The small molecule below binds the protein below.
Small molecule (SMILES): O=C(NCc1ccccc1)c1ccc(Cl)c(C(=O)Nc2ccccc2)c1

Sequence of chain 1.B:
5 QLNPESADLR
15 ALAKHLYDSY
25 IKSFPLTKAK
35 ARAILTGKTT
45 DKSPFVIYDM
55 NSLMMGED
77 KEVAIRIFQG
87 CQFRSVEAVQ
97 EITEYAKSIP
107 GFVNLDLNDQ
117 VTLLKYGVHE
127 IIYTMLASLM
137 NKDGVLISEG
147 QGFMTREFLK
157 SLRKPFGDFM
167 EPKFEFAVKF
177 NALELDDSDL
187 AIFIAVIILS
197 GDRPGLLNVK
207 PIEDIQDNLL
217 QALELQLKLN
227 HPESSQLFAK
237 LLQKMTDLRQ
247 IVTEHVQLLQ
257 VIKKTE

Binding-site contacts:
Ligand atom C20 contacts residue ARG90 of chain 1.B at 3.4 Å.
Ligand atom O1 contacts residue HIS125 of chain 1.B at 2.7 Å (h-bond).
Ligand atom C18 contacts residue ILE128 of chain 1.B at 3.7 Å (hydrophobic).
Ligand atom O contacts residue TYR129 of chain 1.B at 2.6 Å (h-bond).
Ligand atom C10 contacts residue GLN88 of chain 1.B at 3.7 Å.
Ligand atom C19 contacts residue ARG90 of chain 1.B at 3.6 Å.
Ligand atom C5 contacts residue PHE165 of chain 1.B at 3.6 Å (hydrophobic).
Ligand atom C7 contacts residue HIS251 of chain 1.B at 3.6 Å.
Ligand atom C8 contacts residue GLN88 of chain 1.B at 3.7 Å.
Ligand atom C5 contacts residue CYS87 of chain 1.B at 1.8 Å (hydrophobic).
Ligand atom C19 contacts residue LEU132 of chain 1.B at 3.6 Å (hydrophobic).
Ligand atom N contacts residue CYS87 of chain 1.B at 3.2 Å (h-bond).
Ligand atom C5 contacts residue GLN88 of chain 1.B at 3.6 Å.
Ligand atom C1 contacts residue GLN88 of chain 1.B at 3.5 Å.
Ligand atom C14 contacts residue GLN88 of chain 1.B at 3.6 Å.
Ligand atom C11 contacts residue SER91 of chain 1.B at 3.5 Å.
Ligand atom C contacts residue PHE165 of chain 1.B at 3.5 Å (hydrophobic).
Ligand atom C3 contacts residue TYR129 of chain 1.B at 3.5 Å (hydrophobic).
Ligand atom C contacts residue PHE84 of chain 1.B at 3.8 Å (hydrophobic).
Ligand atom C4 contacts residue TYR129 of chain 1.B at 3.7 Å (hydrophobic).
Ligand atom C16 contacts residue ARG90 of chain 1.B at 3.6 Å.
Ligand atom N1 contacts residue GLN88 of chain 1.B at 3.0 Å (h-bond).
Ligand atom O1 contacts residue LEU255 of chain 1.B at 3.5 Å.
Ligand atom C17 contacts residue ILE128 of chain 1.B at 3.5 Å (hydrophobic).
Ligand atom C12 contacts residue LEU8 of chain 1.D at 3.8 Å (hydrophobic).
Ligand atom C contacts residue GLN88 of chain 1.B at 3.4 Å.
Ligand atom C3 contacts residue SER91 of chain 1.B at 3.4 Å.
Ligand atom O contacts residue CYS87 of chain 1.B at 3.8 Å.
Ligand atom C6 contacts residue TYR129 of chain 1.B at 3.5 Å (hydrophobic).
Ligand atom C9 contacts residue GLN88 of chain 1.B at 3.4 Å.
Ligand atom C10 contacts residue SER91 of chain 1.B at 3.1 Å.
Ligand atom C1 contacts residue PHE165 of chain 1.B at 3.8 Å (hydrophobic).
Ligand atom C contacts residue CYS87 of chain 1.B at 2.8 Å (hydrophobic).
Ligand atom N contacts residue SER91 of chain 1.B at 3.7 Å.
Ligand atom C8 contacts residue LEU255 of chain 1.B at 3.6 Å (hydrophobic).
Ligand atom O1 contacts residue HIS251 of chain 1.B at 2.8 Å (h-bond).
Ligand atom C4 contacts residue CYS87 of chain 1.B at 2.7 Å (hydrophobic).
Ligand atom C6 contacts residue CYS87 of chain 1.B at 3.1 Å (hydrophobic).
Ligand atom C12 contacts residue ILE11 of chain 1.D at 3.6 Å (hydrophobic).
Ligand atom O contacts residue MET166 of chain 1.B at 3.7 Å.

Sequence of chain 1.D:
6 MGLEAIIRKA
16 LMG